Binding-site contacts:
Ligand atom C02 contacts residue ALA160 of chain 1.A at 4.5 Å (hydrophobic).
Ligand atom N06 contacts residue SER46 of chain 1.A at 3.9 Å.
Ligand atom C01 contacts residue ALA160 of chain 1.A at 3.3 Å (hydrophobic).
Ligand atom O07 contacts residue LYS45 of chain 1.A at 4.3 Å.
Ligand atom N06 contacts residue LEU159 of chain 1.A at 2.9 Å.
Ligand atom N06 contacts residue ARG49 of chain 1.A at 4.2 Å.
Ligand atom C02 contacts residue GLY158 of chain 1.A at 4.4 Å.
Ligand atom C04 contacts residue LYS45 of chain 1.A at 4.1 Å.
Ligand atom C05 contacts residue LEU159 of chain 1.A at 3.7 Å (hydrophobic).
Ligand atom C01 contacts residue LEU159 of chain 1.A at 3.2 Å (hydrophobic).
Ligand atom C01 contacts residue ARG49 of chain 1.A at 3.1 Å.
Ligand atom C02 contacts residue ARG49 of chain 1.A at 3.3 Å.
Ligand atom C05 contacts residue LYS45 of chain 1.A at 4.4 Å.
Ligand atom C05 contacts residue GLY158 of chain 1.A at 3.3 Å.
Ligand atom N06 contacts residue GLY158 of chain 1.A at 2.1 Å (h-bond).
Ligand atom C01 contacts residue GLY158 of chain 1.A at 3.7 Å.
Ligand atom C04 contacts residue ARG49 of chain 1.A at 3.3 Å.
Ligand atom C04 contacts residue GLY158 of chain 1.A at 3.8 Å.
Ligand atom O07 contacts residue LEU159 of chain 1.A at 3.7 Å.
Ligand atom O07 contacts residue GLY158 of chain 1.A at 4.3 Å.
Ligand atom N03 contacts residue ALA160 of chain 1.A at 4.4 Å.
Ligand atom N03 contacts residue ARG49 of chain 1.A at 2.4 Å.
Ligand atom C05 contacts residue ARG49 of chain 1.A at 4.2 Å.

The small molecule below binds the protein below.
Small molecule (SMILES): C[C@@H](N)CC(N)=O

Sequence of chain 1.A:
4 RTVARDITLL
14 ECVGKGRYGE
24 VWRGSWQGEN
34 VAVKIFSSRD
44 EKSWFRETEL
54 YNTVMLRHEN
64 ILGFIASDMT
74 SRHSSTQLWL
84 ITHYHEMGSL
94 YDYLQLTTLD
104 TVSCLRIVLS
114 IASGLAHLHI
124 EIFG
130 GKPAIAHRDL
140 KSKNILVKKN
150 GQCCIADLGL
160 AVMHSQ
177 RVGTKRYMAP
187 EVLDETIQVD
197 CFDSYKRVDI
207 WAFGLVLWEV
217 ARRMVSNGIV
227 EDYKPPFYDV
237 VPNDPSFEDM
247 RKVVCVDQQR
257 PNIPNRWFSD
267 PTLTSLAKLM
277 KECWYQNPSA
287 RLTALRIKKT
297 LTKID